Binding-site contacts:
Ligand atom C3 contacts residue ASP204 of chain 1.C at 4.2 Å.
Ligand atom C14 contacts residue VAL208 of chain 1.C at 4.0 Å (hydrophobic).
Ligand atom C15 contacts residue PHE350 of chain 1.C at 4.2 Å (hydrophobic).
Ligand atom C1 contacts residue PHE350 of chain 1.C at 4.2 Å (hydrophobic).
Ligand atom C4 contacts residue HIS207 of chain 1.C at 4.4 Å.
Ligand atom C2 contacts residue VAL208 of chain 1.C at 3.4 Å (hydrophobic).
Ligand atom C4 contacts residue GLY205 of chain 1.C at 3.7 Å.
Ligand atom C17 contacts residue ILE253 of chain 1.C at 4.2 Å (hydrophobic).
Ligand atom C13 contacts residue LEU260 of chain 1.C at 3.5 Å (hydrophobic).
Ligand atom C17 contacts residue HIS293 of chain 1.C at 3.3 Å.
Ligand atom C5 contacts residue HIS207 of chain 1.C at 3.8 Å.
Ligand atom C12 contacts residue ILE253 of chain 1.C at 4.2 Å (hydrophobic).
Ligand atom C3 contacts residue ASN295 of chain 1.C at 4.0 Å.
Ligand atom C6 contacts residue HIS207 of chain 1.C at 3.8 Å.
Ligand atom C6 contacts residue LEU305 of chain 1.C at 4.5 Å (hydrophobic).
Ligand atom C5 contacts residue ASN200 of chain 1.C at 3.6 Å.
Ligand atom C4 contacts residue VAL208 of chain 1.C at 3.5 Å (hydrophobic).
Ligand atom C1 contacts residue LEU305 of chain 1.C at 4.3 Å (hydrophobic).
Ligand atom C12 contacts residue LEU223 of chain 1.C at 3.8 Å (hydrophobic).
Ligand atom C6 contacts residue VAL208 of chain 1.C at 4.4 Å (hydrophobic).
Ligand atom C6 contacts residue ASN295 of chain 1.C at 3.5 Å.
Ligand atom C12 contacts residue HIS293 of chain 1.C at 3.3 Å.
Ligand atom C1 contacts residue ASN295 of chain 1.C at 4.2 Å.
Ligand atom C14 contacts residue LEU260 of chain 1.C at 3.5 Å (hydrophobic).
Ligand atom C16 contacts residue HIS293 of chain 1.C at 4.2 Å.
Ligand atom C1 contacts residue VAL208 of chain 1.C at 4.1 Å (hydrophobic).
Ligand atom C13 contacts residue HIS293 of chain 1.C at 4.2 Å.
Ligand atom C6 contacts residue ASN200 of chain 1.C at 4.3 Å.
Ligand atom C5 contacts residue ASP204 of chain 1.C at 3.5 Å.
Ligand atom C16 contacts residue VAL208 of chain 1.C at 3.9 Å (hydrophobic).
Ligand atom C13 contacts residue LEU223 of chain 1.C at 3.5 Å (hydrophobic).
Ligand atom C5 contacts residue VAL208 of chain 1.C at 4.1 Å (hydrophobic).
Ligand atom C14 contacts residue LEU356 of chain 1.C at 3.7 Å (hydrophobic).
Ligand atom C15 contacts residue VAL208 of chain 1.C at 3.7 Å (hydrophobic).
Ligand atom C5 contacts residue ASN295 of chain 1.C at 3.0 Å.
Ligand atom C4 contacts residue ASP204 of chain 1.C at 3.3 Å.
Ligand atom C4 contacts residue ASN295 of chain 1.C at 3.2 Å.
Ligand atom C3 contacts residue VAL208 of chain 1.C at 3.0 Å (hydrophobic).
Ligand atom C3 contacts residue GLY205 of chain 1.C at 4.2 Å.
Ligand atom C15 contacts residue LEU356 of chain 1.C at 4.2 Å (hydrophobic).

The protein below binds the small molecule below.
Small molecule (SMILES): c1ccc(-c2ccccc2)cc1

Sequence of chain 1.C:
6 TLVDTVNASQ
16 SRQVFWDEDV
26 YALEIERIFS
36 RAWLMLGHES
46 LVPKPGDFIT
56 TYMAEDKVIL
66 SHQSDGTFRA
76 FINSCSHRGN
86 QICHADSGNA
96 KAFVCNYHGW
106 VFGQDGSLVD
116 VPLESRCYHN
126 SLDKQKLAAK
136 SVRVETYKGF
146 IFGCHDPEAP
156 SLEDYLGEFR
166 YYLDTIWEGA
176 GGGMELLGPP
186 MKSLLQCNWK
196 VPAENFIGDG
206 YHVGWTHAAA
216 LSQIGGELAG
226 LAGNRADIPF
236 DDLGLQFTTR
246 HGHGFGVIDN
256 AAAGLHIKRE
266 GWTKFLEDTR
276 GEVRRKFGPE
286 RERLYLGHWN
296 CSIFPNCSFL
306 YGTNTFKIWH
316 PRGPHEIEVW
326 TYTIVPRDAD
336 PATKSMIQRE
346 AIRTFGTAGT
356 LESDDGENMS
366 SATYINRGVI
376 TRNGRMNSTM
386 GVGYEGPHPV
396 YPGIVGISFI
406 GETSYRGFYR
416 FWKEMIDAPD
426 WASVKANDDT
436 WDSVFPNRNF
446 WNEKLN